Binding-site contacts:
Ligand atom C7 contacts residue LEU132 of chain 1.A at 3.9 Å (hydrophobic).
Ligand atom C8 contacts residue GLY131 of chain 1.A at 3.9 Å.
Ligand atom C7 contacts residue ASN135 of chain 1.A at 3.3 Å.
Ligand atom C7 contacts residue ASN330 of chain 1.A at 3.4 Å.
Ligand atom O7 contacts residue ASN135 of chain 1.A at 3.6 Å.
Ligand atom C2 contacts residue ASN330 of chain 1.A at 4.0 Å.
Ligand atom O4 contacts residue ASN330 of chain 1.A at 3.1 Å (h-bond).
Ligand atom O6 contacts residue GLU323 of chain 1.A at 3.3 Å (salt-bridge).
Ligand atom O6 contacts residue THR326 of chain 1.A at 3.5 Å (h-bond).
Ligand atom C4 contacts residue ASN330 of chain 1.A at 4.0 Å.
Ligand atom O5 contacts residue ASN135 of chain 1.A at 2.4 Å (h-bond).
Ligand atom N2 contacts residue GLY131 of chain 1.A at 4.4 Å.
Ligand atom C8 contacts residue ILE128 of chain 1.A at 4.3 Å (hydrophobic).
Ligand atom C8 contacts residue ALA327 of chain 1.A at 4.4 Å (hydrophobic).
Ligand atom C4 contacts residue ASN135 of chain 1.A at 4.1 Å.
Ligand atom C5 contacts residue ASN135 of chain 1.A at 3.6 Å.
Ligand atom C5 contacts residue ASN330 of chain 1.A at 3.9 Å.
Ligand atom C8 contacts residue LEU132 of chain 1.A at 3.7 Å (hydrophobic).
Ligand atom O7 contacts residue LEU132 of chain 1.A at 3.4 Å.
Ligand atom C1 contacts residue ASN330 of chain 1.A at 4.1 Å.
Ligand atom C8 contacts residue ASN330 of chain 1.A at 4.0 Å.
Ligand atom O4 contacts residue THR326 of chain 1.A at 4.4 Å.
Ligand atom C2 contacts residue ASN135 of chain 1.A at 2.2 Å.
Ligand atom N2 contacts residue ASN135 of chain 1.A at 2.6 Å (h-bond).
Ligand atom O7 contacts residue ASN330 of chain 1.A at 3.1 Å (h-bond).
Ligand atom N2 contacts residue ASN330 of chain 1.A at 3.8 Å.
Ligand atom C6 contacts residue GLU323 of chain 1.A at 3.9 Å.
Ligand atom C3 contacts residue ASN135 of chain 1.A at 3.6 Å.
Ligand atom C1 contacts residue ASN135 of chain 1.A at 1.4 Å.
Ligand atom C8 contacts residue ASN135 of chain 1.A at 4.4 Å.

This protein binds this small molecule.
Small molecule (SMILES): CC(=O)N[C@H]1[C@@H](O[C@H]2[C@H](O)[C@@H](NC(C)=O)CO[C@@H]2CO)O[C@H](CO)[C@@H](O[C@H]2O[C@H](CO)[C@@H](O)[C@H](O)[C@@H]2O)[C@@H]1O

Sequence of chain 1.A:
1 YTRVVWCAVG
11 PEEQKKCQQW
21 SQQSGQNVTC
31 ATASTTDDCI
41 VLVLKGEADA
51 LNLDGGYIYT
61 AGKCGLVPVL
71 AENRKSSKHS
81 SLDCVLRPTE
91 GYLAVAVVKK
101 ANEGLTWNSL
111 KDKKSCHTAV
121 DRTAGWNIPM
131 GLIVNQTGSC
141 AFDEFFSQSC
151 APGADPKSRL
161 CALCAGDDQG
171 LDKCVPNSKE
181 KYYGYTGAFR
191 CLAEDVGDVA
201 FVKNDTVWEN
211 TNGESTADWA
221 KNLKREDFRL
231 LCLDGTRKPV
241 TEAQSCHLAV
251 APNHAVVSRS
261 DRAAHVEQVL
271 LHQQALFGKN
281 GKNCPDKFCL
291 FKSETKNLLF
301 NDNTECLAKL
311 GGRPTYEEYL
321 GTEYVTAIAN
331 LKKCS